Sequence of chain 1.A:
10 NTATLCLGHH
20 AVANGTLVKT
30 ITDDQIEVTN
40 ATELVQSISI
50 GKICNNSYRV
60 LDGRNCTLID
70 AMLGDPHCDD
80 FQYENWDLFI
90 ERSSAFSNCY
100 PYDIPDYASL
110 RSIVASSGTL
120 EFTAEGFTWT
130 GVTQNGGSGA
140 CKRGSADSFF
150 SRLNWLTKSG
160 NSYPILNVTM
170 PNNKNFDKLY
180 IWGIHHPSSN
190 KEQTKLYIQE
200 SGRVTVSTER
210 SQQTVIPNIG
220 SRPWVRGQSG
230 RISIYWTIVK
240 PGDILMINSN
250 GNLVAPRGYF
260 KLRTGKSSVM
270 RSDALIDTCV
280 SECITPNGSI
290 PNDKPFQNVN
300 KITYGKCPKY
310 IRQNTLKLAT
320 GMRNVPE

Binding-site contacts:
Ligand atom O3 contacts residue GLN227 of chain 1.A at 2.8 Å (h-bond).
Ligand atom C11 contacts residue LEU195 of chain 1.A at 3.2 Å (hydrophobic).
Ligand atom C6 contacts residue GLU191 of chain 1.A at 3.6 Å.
Ligand atom C4 contacts residue GLN227 of chain 1.A at 3.8 Å.
Ligand atom O8 contacts residue TRP154 of chain 1.A at 3.6 Å.
Ligand atom O7A contacts residue LYS194 of chain 1.A at 3.1 Å (salt-bridge).
Ligand atom O4 contacts residue TRP223 of chain 1.A at 3.7 Å.
Ligand atom C9 contacts residue TYR99 of chain 1.A at 3.4 Å (hydrophobic).
Ligand atom O6 contacts residue GLN227 of chain 1.A at 3.7 Å.
Ligand atom O8 contacts residue TYR99 of chain 1.A at 2.7 Å (h-bond).
Ligand atom O9 contacts residue HIS184 of chain 1.A at 3.1 Å (h-bond).
Ligand atom C3 contacts residue GLN227 of chain 1.A at 3.8 Å.
Ligand atom O7 contacts residue LEU195 of chain 1.A at 3.8 Å.
Ligand atom O4 contacts residue GLY226 of chain 1.A at 2.7 Å (h-bond).
Ligand atom O7 contacts residue GLU191 of chain 1.A at 3.7 Å.
Ligand atom C1 contacts residue GLN227 of chain 1.A at 3.0 Å.
Ligand atom O1B contacts residue SER137 of chain 1.A at 3.5 Å (h-bond).
Ligand atom O8 contacts residue GLN227 of chain 1.A at 2.8 Å (h-bond).
Ligand atom C5 contacts residue GLY136 of chain 1.A at 3.7 Å.
Ligand atom C7 contacts residue TRP154 of chain 1.A at 3.6 Å (hydrophobic).
Ligand atom O9 contacts residue GLU191 of chain 1.A at 2.9 Å (salt-bridge).
Ligand atom C1 contacts residue GLY138 of chain 1.A at 3.8 Å.
Ligand atom C8 contacts residue GLN227 of chain 1.A at 3.5 Å.
Ligand atom O4 contacts residue GLN227 of chain 1.A at 2.9 Å (h-bond).
Ligand atom N5 contacts residue GLY136 of chain 1.A at 3.0 Å (h-bond).
Ligand atom O1B contacts residue GLN227 of chain 1.A at 3.4 Å (h-bond).
Ligand atom O3 contacts residue TRP223 of chain 1.A at 2.9 Å.
Ligand atom C9 contacts residue GLU191 of chain 1.A at 3.4 Å.
Ligand atom C4 contacts residue GLY136 of chain 1.A at 3.5 Å.
Ligand atom C8 contacts residue TYR99 of chain 1.A at 3.6 Å (hydrophobic).
Ligand atom O1A contacts residue SER137 of chain 1.A at 2.7 Å (h-bond).
Ligand atom C8 contacts residue GLU191 of chain 1.A at 3.8 Å.
Ligand atom C9 contacts residue HIS184 of chain 1.A at 3.2 Å.
Ligand atom O1A contacts residue GLN227 of chain 1.A at 3.1 Å (h-bond).
Ligand atom O9 contacts residue TYR99 of chain 1.A at 2.9 Å (h-bond).
Ligand atom O1B contacts residue GLY138 of chain 1.A at 2.9 Å (h-bond).
Ligand atom C2 contacts residue GLN227 of chain 1.A at 3.4 Å.
Ligand atom C1 contacts residue SER137 of chain 1.A at 3.5 Å.
Ligand atom O6 contacts residue GLU191 of chain 1.A at 3.7 Å.
Ligand atom C4 contacts residue GLY226 of chain 1.A at 3.3 Å.

This protein binds this small molecule.
Small molecule (SMILES): CC(=O)N[C@@H]1[C@@H](O[C@@H]2O[C@@H](C)[C@@H](O)[C@@H](O)[C@@H]2O)[C@H](O[C@@H]2O[C@H](CO)[C@H](O)[C@H](O[C@]3(C(=O)O)C[C@H](O)[C@@H](NC(C)=O)[C@H]([C@H](O)[C@H](O)CO)O3)[C@H]2O)[C@@H](COS(=O)(=O)O)O[C@H]1O